This small molecule binds to this protein.
Small molecule (SMILES): Nc1ncnc2c1ncn2[C@@H]1O[C@H](CO[P](=O)(O)O[P](=O)(O)NP(=O)(O)O)[C@@H](O)[C@H]1O

Binding-site contacts:
Ligand atom O2B contacts residue SER213 of chain 3.A at 3.5 Å (h-bond).
Ligand atom PG contacts residue SER212 of chain 3.A at 3.6 Å.
Ligand atom N3 contacts residue ALA338 of chain 3.A at 3.5 Å.
Ligand atom N7 contacts residue THR335 of chain 3.A at 2.9 Å (h-bond).
Ligand atom O3A contacts residue THR214 of chain 3.A at 3.4 Å (h-bond).
Ligand atom O4' contacts residue ARG395 of chain 1.B at 3.4 Å.
Ligand atom N7 contacts residue GLY215 of chain 3.A at 3.5 Å (h-bond).
Ligand atom O2G contacts residue SER212 of chain 3.A at 2.5 Å (h-bond).
Ligand atom N1 contacts residue ASN391 of chain 1.B at 3.5 Å.
Ligand atom O3G contacts residue LYS216 of chain 3.A at 3.3 Å (salt-bridge).
Ligand atom O2B contacts residue LYS216 of chain 3.A at 3.0 Å (salt-bridge).
Ligand atom O1A contacts residue LYS345 of chain 3.A at 3.5 Å (salt-bridge).
Ligand atom C5 contacts residue SER213 of chain 3.A at 3.5 Å.
Ligand atom C3' contacts residue ASP342 of chain 3.A at 3.4 Å.
Ligand atom PG contacts residue MG1 of chain 3.D at 3.2 Å.
Ligand atom O3' contacts residue ASP342 of chain 3.A at 2.5 Å (salt-bridge).
Ligand atom C4 contacts residue SER213 of chain 3.A at 3.4 Å.
Ligand atom N3B contacts residue ARG395 of chain 1.B at 3.2 Å (salt-bridge).
Ligand atom O1B contacts residue SER217 of chain 3.A at 2.7 Å (h-bond).
Ligand atom PG contacts residue ARG326 of chain 1.B at 3.6 Å.
Ligand atom O3A contacts residue GLY215 of chain 3.A at 3.2 Å (h-bond).
Ligand atom C5 contacts residue THR335 of chain 3.A at 3.6 Å.
Ligand atom O3G contacts residue SER212 of chain 3.A at 3.4 Å.
Ligand atom O1A contacts residue MG1 of chain 3.D at 3.4 Å.
Ligand atom C2 contacts residue ASN391 of chain 1.B at 3.4 Å.
Ligand atom N3 contacts residue ASN391 of chain 1.B at 3.6 Å.
Ligand atom O2A contacts residue THR218 of chain 3.A at 2.5 Å (h-bond).
Ligand atom N3B contacts residue SER213 of chain 3.A at 3.0 Å (h-bond).
Ligand atom O1G contacts residue GLU264 of chain 3.A at 3.4 Å (salt-bridge).
Ligand atom O1B contacts residue MG1 of chain 3.D at 1.9 Å.
Ligand atom N3B contacts residue MG1 of chain 3.D at 3.5 Å.
Ligand atom N6 contacts residue THR335 of chain 3.A at 2.8 Å (h-bond).
Ligand atom PB contacts residue MG1 of chain 3.D at 3.2 Å.
Ligand atom O2G contacts residue ARG326 of chain 1.B at 2.9 Å (salt-bridge).
Ligand atom O2A contacts residue GLY215 of chain 3.A at 3.2 Å.
Ligand atom O2G contacts residue GLY322 of chain 1.B at 3.6 Å.
Ligand atom O1G contacts residue MG1 of chain 3.D at 2.0 Å.
Ligand atom O1A contacts residue SER217 of chain 3.A at 3.5 Å.
Ligand atom O2G contacts residue ARG395 of chain 1.B at 3.0 Å (salt-bridge).
Ligand atom O1G contacts residue ARG326 of chain 1.B at 3.1 Å (salt-bridge).

Sequence of chain 1.B:
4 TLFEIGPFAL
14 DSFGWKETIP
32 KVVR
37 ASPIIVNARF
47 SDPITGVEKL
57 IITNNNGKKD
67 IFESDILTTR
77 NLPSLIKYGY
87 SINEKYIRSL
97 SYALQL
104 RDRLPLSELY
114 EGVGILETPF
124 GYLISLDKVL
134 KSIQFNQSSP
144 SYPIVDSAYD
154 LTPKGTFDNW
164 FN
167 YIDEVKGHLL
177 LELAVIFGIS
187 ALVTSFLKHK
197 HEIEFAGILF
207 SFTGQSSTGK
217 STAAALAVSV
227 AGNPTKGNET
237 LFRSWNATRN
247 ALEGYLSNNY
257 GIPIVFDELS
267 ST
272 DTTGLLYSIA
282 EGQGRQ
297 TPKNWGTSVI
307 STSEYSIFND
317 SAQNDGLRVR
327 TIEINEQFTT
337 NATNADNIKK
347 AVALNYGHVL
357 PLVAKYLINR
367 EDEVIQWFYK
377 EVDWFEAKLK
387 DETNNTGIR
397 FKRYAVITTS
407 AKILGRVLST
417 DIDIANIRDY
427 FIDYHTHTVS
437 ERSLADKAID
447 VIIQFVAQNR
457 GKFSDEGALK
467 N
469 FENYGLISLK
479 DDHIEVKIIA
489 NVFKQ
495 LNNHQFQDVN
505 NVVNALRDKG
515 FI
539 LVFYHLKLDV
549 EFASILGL

Sequence of chain 3.A:
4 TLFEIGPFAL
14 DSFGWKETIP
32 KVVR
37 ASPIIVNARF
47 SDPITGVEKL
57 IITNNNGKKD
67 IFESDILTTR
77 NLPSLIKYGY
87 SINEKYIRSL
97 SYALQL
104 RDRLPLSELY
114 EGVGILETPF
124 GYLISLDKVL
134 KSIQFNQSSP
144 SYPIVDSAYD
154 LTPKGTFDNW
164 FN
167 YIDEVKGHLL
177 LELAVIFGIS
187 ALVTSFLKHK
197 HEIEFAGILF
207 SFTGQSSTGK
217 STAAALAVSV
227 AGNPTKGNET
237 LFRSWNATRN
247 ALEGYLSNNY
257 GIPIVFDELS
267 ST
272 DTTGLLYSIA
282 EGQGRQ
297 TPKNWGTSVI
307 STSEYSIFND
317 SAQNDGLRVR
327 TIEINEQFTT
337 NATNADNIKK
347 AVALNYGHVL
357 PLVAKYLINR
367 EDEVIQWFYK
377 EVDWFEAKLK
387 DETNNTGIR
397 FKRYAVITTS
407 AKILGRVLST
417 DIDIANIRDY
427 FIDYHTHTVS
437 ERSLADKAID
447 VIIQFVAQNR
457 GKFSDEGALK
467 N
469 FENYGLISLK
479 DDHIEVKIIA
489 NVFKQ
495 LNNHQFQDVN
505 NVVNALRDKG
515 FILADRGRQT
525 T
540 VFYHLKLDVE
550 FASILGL